This small molecule binds to this protein.
Small molecule (SMILES): C=C(CC[C@]12O[C@H](C(=O)O)[C@@](O)(C(=O)O)[C@](C(=O)O)(O1)[C@H](OC(=O)/C=C/[C@@H](C)C[C@@H](C)CC)[C@H]2O)[C@@H](OC(C)=O)[C@H](C)Cc1ccccc1

Binding-site contacts:
Ligand atom CAF contacts residue TYR46 of chain 1.C at 3.4 Å (hydrophobic).
Ligand atom OAN contacts residue SER24 of chain 1.C at 2.6 Å (h-bond).
Ligand atom OAH contacts residue ASN188 of chain 1.C at 3.2 Å (h-bond).
Ligand atom OAK contacts residue SER26 of chain 1.C at 2.7 Å (h-bond).
Ligand atom CAD contacts residue PRO265 of chain 1.C at 3.6 Å (hydrophobic).
Ligand atom OAK contacts residue SER24 of chain 1.C at 3.5 Å (h-bond).
Ligand atom CAB contacts residue ASN188 of chain 1.C at 3.7 Å.
Ligand atom OAP contacts residue ARG50 of chain 1.C at 2.7 Å (salt-bridge).
Ligand atom OAN contacts residue TYR46 of chain 1.C at 2.7 Å (h-bond).
Ligand atom CBL contacts residue TYR46 of chain 1.C at 3.6 Å (hydrophobic).
Ligand atom CAW contacts residue TYR46 of chain 1.C at 3.6 Å (hydrophobic).
Ligand atom OAK contacts residue ARG25 of chain 1.C at 3.1 Å (salt-bridge).
Ligand atom OBE contacts residue ARG50 of chain 1.C at 3.2 Å (salt-bridge).
Ligand atom CAV contacts residue TYR46 of chain 1.C at 3.7 Å (hydrophobic).
Ligand atom OAG contacts residue VAL148 of chain 1.C at 3.5 Å (h-bond).
Ligand atom CBG contacts residue VAL148 of chain 1.C at 3.7 Å (hydrophobic).
Ligand atom OAM contacts residue ARG25 of chain 1.C at 2.9 Å (salt-bridge).
Ligand atom OAP contacts residue THR23 of chain 1.C at 2.6 Å (h-bond).
Ligand atom OAM contacts residue THR23 of chain 1.C at 3.4 Å (h-bond).
Ligand atom CAZ contacts residue ARG50 of chain 1.C at 3.6 Å.
Ligand atom OBF contacts residue TYR46 of chain 1.C at 3.1 Å (h-bond).
Ligand atom OAI contacts residue ARG50 of chain 1.C at 2.6 Å (salt-bridge).
Ligand atom CAE contacts residue ARG191 of chain 1.C at 3.5 Å.
Ligand atom CBJ contacts residue ARG50 of chain 1.C at 3.5 Å.
Ligand atom CAB contacts residue LEU184 of chain 1.C at 3.3 Å (hydrophobic).
Ligand atom CAA contacts residue ASP53 of chain 1.C at 3.5 Å.
Ligand atom OAJ contacts residue ARG25 of chain 1.C at 3.2 Å (salt-bridge).
Ligand atom CAB contacts residue THR187 of chain 1.C at 3.6 Å.
Ligand atom CAX contacts residue ASN188 of chain 1.C at 3.2 Å.
Ligand atom CAC contacts residue VAL148 of chain 1.C at 3.4 Å (hydrophobic).
Ligand atom CBU contacts residue ARG50 of chain 1.C at 3.6 Å.
Ligand atom CBV contacts residue ARG50 of chain 1.C at 3.4 Å.
Ligand atom OAL contacts residue ARG25 of chain 1.C at 3.2 Å (salt-bridge).
Ligand atom CBL contacts residue SER24 of chain 1.C at 3.4 Å.
Ligand atom CBK contacts residue ARG25 of chain 1.C at 3.6 Å.
Ligand atom OAI contacts residue LYS90 of chain 1.C at 2.8 Å (salt-bridge).
Ligand atom CAE contacts residue THR272 of chain 1.C at 3.4 Å.
Ligand atom CAB contacts residue ALA269 of chain 1.C at 3.7 Å (hydrophobic).
Ligand atom OBF contacts residue ARG50 of chain 1.C at 3.0 Å (salt-bridge).
Ligand atom OAN contacts residue PHE27 of chain 1.C at 3.3 Å.

Sequence of chain 1.C:
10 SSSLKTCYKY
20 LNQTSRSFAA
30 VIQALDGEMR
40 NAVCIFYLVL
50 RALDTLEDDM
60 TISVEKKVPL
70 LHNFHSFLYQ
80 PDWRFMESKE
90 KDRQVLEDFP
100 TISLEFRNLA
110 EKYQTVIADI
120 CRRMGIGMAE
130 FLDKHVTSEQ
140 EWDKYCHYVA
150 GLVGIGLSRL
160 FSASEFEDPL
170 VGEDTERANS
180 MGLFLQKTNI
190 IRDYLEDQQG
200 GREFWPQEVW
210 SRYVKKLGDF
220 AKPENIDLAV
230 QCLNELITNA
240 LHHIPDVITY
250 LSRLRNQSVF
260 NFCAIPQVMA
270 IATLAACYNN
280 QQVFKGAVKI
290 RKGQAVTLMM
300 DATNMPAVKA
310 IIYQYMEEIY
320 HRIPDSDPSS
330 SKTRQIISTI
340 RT